Binding-site contacts:
Ligand atom N2 contacts residue PHE1103 of chain 1.A at 3.9 Å.
Ligand atom C7 contacts residue ASN1098 of chain 1.A at 4.2 Å.
Ligand atom O7 contacts residue PHE1103 of chain 1.A at 3.0 Å.
Ligand atom C4 contacts residue THR1100 of chain 1.A at 3.7 Å.
Ligand atom N2 contacts residue THR1100 of chain 1.A at 4.5 Å.
Ligand atom C6 contacts residue THR1100 of chain 1.A at 3.6 Å.
Ligand atom N2 contacts residue ASN1098 of chain 1.A at 2.9 Å (h-bond).
Ligand atom C7 contacts residue PHE1103 of chain 1.A at 3.3 Å (hydrophobic).
Ligand atom C3 contacts residue ASN1098 of chain 1.A at 3.9 Å.
Ligand atom C2 contacts residue ASN1098 of chain 1.A at 2.5 Å.
Ligand atom O3 contacts residue HIS1101 of chain 1.A at 3.8 Å.
Ligand atom C8 contacts residue PRO1112 of chain 1.A at 4.1 Å (hydrophobic).
Ligand atom O5 contacts residue ASN1098 of chain 1.A at 2.3 Å (h-bond).
Ligand atom C8 contacts residue TYR1110 of chain 1.A at 3.8 Å (hydrophobic).
Ligand atom O5 contacts residue THR1100 of chain 1.A at 3.0 Å (h-bond).
Ligand atom C6 contacts residue HIS1101 of chain 1.A at 3.6 Å.
Ligand atom C8 contacts residue PHE1103 of chain 1.A at 3.5 Å (hydrophobic).
Ligand atom C1 contacts residue THR1100 of chain 1.A at 3.4 Å.
Ligand atom O6 contacts residue THR1100 of chain 1.A at 3.3 Å.
Ligand atom O3 contacts residue THR1100 of chain 1.A at 4.2 Å.
Ligand atom O5 contacts residue HIS1101 of chain 1.A at 3.8 Å.
Ligand atom C5 contacts residue ASN1098 of chain 1.A at 3.6 Å.
Ligand atom C1 contacts residue ASN1098 of chain 1.A at 1.4 Å.
Ligand atom C5 contacts residue HIS1101 of chain 1.A at 3.9 Å.
Ligand atom C4 contacts residue ASN1098 of chain 1.A at 4.3 Å.
Ligand atom C3 contacts residue THR1100 of chain 1.A at 3.9 Å.
Ligand atom O6 contacts residue PHE1103 of chain 1.A at 4.2 Å.
Ligand atom O6 contacts residue HIS1101 of chain 1.A at 3.4 Å.
Ligand atom O6 contacts residue ASN1098 of chain 1.A at 4.5 Å.
Ligand atom C5 contacts residue THR1100 of chain 1.A at 3.8 Å.
Ligand atom C2 contacts residue THR1100 of chain 1.A at 3.3 Å.

The protein below binds the small molecule below.
Small molecule (SMILES): CC(=O)N[C@H]1[C@H](O[C@H]2[C@H](O)[C@@H](NC(C)=O)CO[C@@H]2CO)O[C@H](CO)[C@@H](O)[C@@H]1O

Sequence of chain 1.A:
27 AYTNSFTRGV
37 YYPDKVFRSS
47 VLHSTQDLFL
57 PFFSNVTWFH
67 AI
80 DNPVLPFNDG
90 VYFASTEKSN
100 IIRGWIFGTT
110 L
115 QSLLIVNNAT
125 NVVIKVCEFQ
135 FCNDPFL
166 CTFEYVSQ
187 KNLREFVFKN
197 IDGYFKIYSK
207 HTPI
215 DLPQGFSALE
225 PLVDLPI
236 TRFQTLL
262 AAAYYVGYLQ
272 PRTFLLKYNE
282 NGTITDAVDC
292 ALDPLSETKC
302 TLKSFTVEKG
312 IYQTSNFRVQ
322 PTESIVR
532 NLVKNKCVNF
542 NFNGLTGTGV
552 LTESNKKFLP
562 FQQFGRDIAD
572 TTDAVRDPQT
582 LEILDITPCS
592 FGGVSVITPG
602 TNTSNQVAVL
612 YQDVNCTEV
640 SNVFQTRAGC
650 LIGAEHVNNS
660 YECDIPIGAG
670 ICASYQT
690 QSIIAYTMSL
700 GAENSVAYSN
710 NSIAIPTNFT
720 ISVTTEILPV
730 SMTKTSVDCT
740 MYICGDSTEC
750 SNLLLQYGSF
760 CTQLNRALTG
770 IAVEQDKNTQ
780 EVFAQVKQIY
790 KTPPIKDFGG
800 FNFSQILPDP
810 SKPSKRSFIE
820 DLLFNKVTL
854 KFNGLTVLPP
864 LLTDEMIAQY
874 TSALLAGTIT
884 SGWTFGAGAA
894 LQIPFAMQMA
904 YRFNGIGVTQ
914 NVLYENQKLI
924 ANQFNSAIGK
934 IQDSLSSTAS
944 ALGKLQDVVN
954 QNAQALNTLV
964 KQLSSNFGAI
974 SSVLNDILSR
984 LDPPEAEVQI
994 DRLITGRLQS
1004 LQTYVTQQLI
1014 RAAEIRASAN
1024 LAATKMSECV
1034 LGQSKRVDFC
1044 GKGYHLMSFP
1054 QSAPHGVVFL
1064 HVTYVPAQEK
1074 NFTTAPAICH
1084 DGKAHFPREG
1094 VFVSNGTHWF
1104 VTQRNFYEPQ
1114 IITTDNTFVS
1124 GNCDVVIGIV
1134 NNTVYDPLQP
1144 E